Sequence of chain 1.A:
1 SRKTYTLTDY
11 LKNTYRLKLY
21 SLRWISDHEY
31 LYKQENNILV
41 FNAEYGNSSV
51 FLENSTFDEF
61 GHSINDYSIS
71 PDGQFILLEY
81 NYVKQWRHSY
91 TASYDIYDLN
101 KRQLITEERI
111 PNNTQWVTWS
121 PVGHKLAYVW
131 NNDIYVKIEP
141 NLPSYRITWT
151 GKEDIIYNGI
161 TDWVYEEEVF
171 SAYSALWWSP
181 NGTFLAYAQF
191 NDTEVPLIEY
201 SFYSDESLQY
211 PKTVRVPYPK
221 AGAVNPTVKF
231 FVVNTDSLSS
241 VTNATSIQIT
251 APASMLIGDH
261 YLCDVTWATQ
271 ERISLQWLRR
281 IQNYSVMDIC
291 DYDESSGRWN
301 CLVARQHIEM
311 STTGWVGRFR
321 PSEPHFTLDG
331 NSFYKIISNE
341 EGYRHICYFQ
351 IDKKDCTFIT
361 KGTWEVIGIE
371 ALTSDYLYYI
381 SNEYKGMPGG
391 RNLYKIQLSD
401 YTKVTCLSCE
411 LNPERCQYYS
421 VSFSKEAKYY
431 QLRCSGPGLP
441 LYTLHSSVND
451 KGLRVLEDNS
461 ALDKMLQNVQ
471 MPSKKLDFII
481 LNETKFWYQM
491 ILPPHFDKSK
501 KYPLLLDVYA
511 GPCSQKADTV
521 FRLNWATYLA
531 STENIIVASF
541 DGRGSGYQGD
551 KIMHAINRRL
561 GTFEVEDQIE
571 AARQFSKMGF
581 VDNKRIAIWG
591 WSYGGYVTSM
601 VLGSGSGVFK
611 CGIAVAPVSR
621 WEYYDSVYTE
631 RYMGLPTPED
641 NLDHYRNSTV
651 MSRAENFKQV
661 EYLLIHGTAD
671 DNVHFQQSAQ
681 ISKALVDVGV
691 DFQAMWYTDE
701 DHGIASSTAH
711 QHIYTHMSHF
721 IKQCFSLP

Binding-site contacts:
Ligand atom C7 contacts residue THR193 of chain 1.A at 4.5 Å.
Ligand atom C8 contacts residue LYS229 of chain 1.A at 3.0 Å.
Ligand atom O7 contacts residue LYS229 of chain 1.A at 4.3 Å.
Ligand atom C7 contacts residue ASN191 of chain 1.A at 3.3 Å.
Ligand atom O5 contacts residue ASN191 of chain 1.A at 2.4 Å (h-bond).
Ligand atom C6 contacts residue GLU194 of chain 1.A at 4.0 Å.
Ligand atom O7 contacts residue GLN189 of chain 1.A at 3.7 Å.
Ligand atom C5 contacts residue ASN191 of chain 1.A at 3.7 Å.
Ligand atom C8 contacts residue ASN191 of chain 1.A at 3.1 Å.
Ligand atom C2 contacts residue ASN191 of chain 1.A at 2.4 Å.
Ligand atom C1 contacts residue THR193 of chain 1.A at 3.5 Å.
Ligand atom O7 contacts residue ASN191 of chain 1.A at 4.3 Å.
Ligand atom N2 contacts residue ASN191 of chain 1.A at 2.9 Å (h-bond).
Ligand atom C6 contacts residue THR193 of chain 1.A at 3.6 Å.
Ligand atom C8 contacts residue THR193 of chain 1.A at 3.7 Å.
Ligand atom C1 contacts residue ILE156 of chain 1.A at 4.3 Å (hydrophobic).
Ligand atom C8 contacts residue GLN189 of chain 1.A at 4.3 Å.
Ligand atom N2 contacts residue ILE156 of chain 1.A at 3.8 Å.
Ligand atom C1 contacts residue ASN191 of chain 1.A at 1.4 Å.
Ligand atom C8 contacts residue GLU194 of chain 1.A at 3.3 Å.
Ligand atom O5 contacts residue THR193 of chain 1.A at 3.5 Å.
Ligand atom O7 contacts residue ILE156 of chain 1.A at 4.2 Å.
Ligand atom C7 contacts residue GLN189 of chain 1.A at 4.3 Å.
Ligand atom C3 contacts residue ASN191 of chain 1.A at 3.8 Å.
Ligand atom C7 contacts residue LYS229 of chain 1.A at 4.1 Å.
Ligand atom C7 contacts residue ILE156 of chain 1.A at 4.1 Å (hydrophobic).
Ligand atom C4 contacts residue ASN191 of chain 1.A at 4.2 Å.
Ligand atom C5 contacts residue THR193 of chain 1.A at 3.6 Å.

The small molecule below binds the protein below.
Small molecule (SMILES): CC(=O)N[C@H]1[C@H](O[C@H]2[C@H](O)[C@@H](NC(C)=O)CO[C@@H]2CO)O[C@H](CO)[C@@H](O[C@@H]2O[C@H](CO)[C@@H](O)[C@H](O)[C@@H]2O)[C@@H]1O